Binding-site contacts:
Ligand atom O4 contacts residue THR438 of chain 1.F at 3.5 Å (h-bond).
Ligand atom O6P contacts residue SER353 of chain 1.F at 2.7 Å (h-bond).
Ligand atom C3 contacts residue GLY434 of chain 1.F at 3.5 Å.
Ligand atom O6P contacts residue ARG352 of chain 1.F at 3.8 Å.
Ligand atom O2 contacts residue LEU347 of chain 1.F at 3.4 Å.
Ligand atom O6 contacts residue THR349 of chain 1.F at 3.1 Å (h-bond).
Ligand atom P2 contacts residue THR350 of chain 1.F at 3.9 Å.
Ligand atom O1P contacts residue PRO433 of chain 1.F at 3.8 Å.
Ligand atom O6P contacts residue THR348 of chain 1.F at 2.5 Å (h-bond).
Ligand atom P1 contacts residue ARG405 of chain 1.F at 3.5 Å.
Ligand atom O4 contacts residue GLY434 of chain 1.F at 2.5 Å (h-bond).
Ligand atom C4 contacts residue GLY434 of chain 1.F at 3.3 Å.
Ligand atom O5P contacts residue SER435 of chain 1.F at 2.9 Å (h-bond).
Ligand atom O5P contacts residue THR349 of chain 1.F at 3.2 Å (h-bond).
Ligand atom C6 contacts residue LEU347 of chain 1.F at 3.6 Å (hydrophobic).
Ligand atom O3 contacts residue ARG432 of chain 1.F at 2.7 Å (salt-bridge).
Ligand atom O4P contacts residue SER435 of chain 1.F at 3.6 Å.
Ligand atom O1 contacts residue GLY434 of chain 1.F at 3.7 Å.
Ligand atom O5 contacts residue LEU347 of chain 1.F at 3.8 Å.
Ligand atom O2 contacts residue GLY430 of chain 1.F at 3.5 Å (h-bond).
Ligand atom O4 contacts residue GLY436 of chain 1.F at 3.7 Å.
Ligand atom O4P contacts residue GLY436 of chain 1.F at 2.9 Å (h-bond).
Ligand atom O4 contacts residue TYR437 of chain 1.F at 2.9 Å (h-bond).
Ligand atom O6 contacts residue THR348 of chain 1.F at 3.6 Å.
Ligand atom O3P contacts residue TRP398 of chain 1.F at 2.7 Å (h-bond).
Ligand atom P2 contacts residue THR348 of chain 1.F at 3.5 Å.
Ligand atom P2 contacts residue THR349 of chain 1.F at 3.6 Å.
Ligand atom O1P contacts residue GLY434 of chain 1.F at 2.9 Å (h-bond).
Ligand atom C5 contacts residue GLY434 of chain 1.F at 3.4 Å.
Ligand atom O5P contacts residue THR348 of chain 1.F at 3.6 Å.
Ligand atom O3 contacts residue TRP398 of chain 1.F at 3.8 Å.
Ligand atom C6 contacts residue THR438 of chain 1.F at 3.5 Å.
Ligand atom O4P contacts residue SER353 of chain 1.F at 3.7 Å.
Ligand atom O3P contacts residue ARG405 of chain 1.F at 2.7 Å (salt-bridge).
Ligand atom O2P contacts residue ARG405 of chain 1.F at 2.5 Å (salt-bridge).
Ligand atom O5P contacts residue THR350 of chain 1.F at 2.7 Å (h-bond).
Ligand atom C3 contacts residue ARG432 of chain 1.F at 3.4 Å.
Ligand atom O3 contacts residue GLY430 of chain 1.F at 3.2 Å.
Ligand atom C6 contacts residue SER353 of chain 1.F at 3.7 Å.
Ligand atom P2 contacts residue SER353 of chain 1.F at 3.6 Å.

This small molecule binds to this protein.
Small molecule (SMILES): O=P(O)(O)OC[C@H]1O[C@](O)(COP(=O)(O)O)[C@@H](O)[C@@H]1O

Sequence of chain 1.F:
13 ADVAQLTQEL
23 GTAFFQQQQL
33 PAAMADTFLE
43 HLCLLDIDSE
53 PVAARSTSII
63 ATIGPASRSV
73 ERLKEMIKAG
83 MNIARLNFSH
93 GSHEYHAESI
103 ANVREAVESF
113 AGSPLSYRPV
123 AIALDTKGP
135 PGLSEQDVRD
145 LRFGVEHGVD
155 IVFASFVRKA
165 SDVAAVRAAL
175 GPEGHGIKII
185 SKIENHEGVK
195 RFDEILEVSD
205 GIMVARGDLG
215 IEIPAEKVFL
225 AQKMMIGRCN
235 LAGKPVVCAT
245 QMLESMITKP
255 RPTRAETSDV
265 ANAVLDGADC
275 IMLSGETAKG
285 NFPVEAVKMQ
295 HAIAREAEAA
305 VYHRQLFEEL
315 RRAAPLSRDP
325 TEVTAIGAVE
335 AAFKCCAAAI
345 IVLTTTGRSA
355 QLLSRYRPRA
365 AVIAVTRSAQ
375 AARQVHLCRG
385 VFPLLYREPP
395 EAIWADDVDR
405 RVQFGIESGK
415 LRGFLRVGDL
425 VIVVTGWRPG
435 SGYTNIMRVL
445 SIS